Sequence of chain 1.B:
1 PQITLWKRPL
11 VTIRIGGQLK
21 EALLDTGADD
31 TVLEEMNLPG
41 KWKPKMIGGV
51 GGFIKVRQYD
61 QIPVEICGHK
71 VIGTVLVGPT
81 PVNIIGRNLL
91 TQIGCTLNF

Sequence of chain 1.A:
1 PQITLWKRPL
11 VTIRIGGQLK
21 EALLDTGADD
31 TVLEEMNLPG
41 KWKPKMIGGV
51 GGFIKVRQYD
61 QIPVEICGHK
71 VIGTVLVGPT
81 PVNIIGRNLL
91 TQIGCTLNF

Binding-site contacts:
Ligand atom OAJ contacts residue ALA28 of chain 1.A at 3.6 Å.
Ligand atom CBL contacts residue GLY48 of chain 1.A at 3.7 Å.
Ligand atom NBG contacts residue GLY27 of chain 1.B at 3.1 Å (h-bond).
Ligand atom CAV contacts residue GLY48 of chain 1.A at 3.5 Å.
Ligand atom N contacts residue GLY48 of chain 1.B at 3.0 Å (h-bond).
Ligand atom CBS contacts residue ASP25 of chain 1.B at 3.6 Å.
Ligand atom CBC contacts residue ASP25 of chain 1.B at 2.8 Å.
Ligand atom CG1 contacts residue ILE84 of chain 1.B at 3.6 Å (hydrophobic).
Ligand atom NBF contacts residue GLY48 of chain 1.A at 2.9 Å (h-bond).
Ligand atom NBW contacts residue GLY27 of chain 1.A at 3.7 Å.
Ligand atom CAA contacts residue ARG8 of chain 1.A at 3.4 Å.
Ligand atom OAI contacts residue GLY27 of chain 1.B at 3.5 Å (h-bond).
Ligand atom CAY contacts residue GLY48 of chain 1.A at 3.6 Å.
Ligand atom CBS contacts residue ASP25 of chain 1.A at 3.0 Å.
Ligand atom OAM contacts residue ASP25 of chain 1.A at 2.5 Å (salt-bridge).
Ligand atom CAN contacts residue VAL82 of chain 1.A at 3.6 Å (hydrophobic).
Ligand atom CAQ contacts residue VAL82 of chain 1.A at 3.6 Å (hydrophobic).
Ligand atom OAJ contacts residue GLY27 of chain 1.A at 3.5 Å (h-bond).
Ligand atom CAB contacts residue ASP29 of chain 1.A at 3.3 Å.
Ligand atom CAU contacts residue GLY27 of chain 1.B at 3.4 Å.
Ligand atom CAH contacts residue GLY48 of chain 1.A at 3.5 Å.
Ligand atom CAF contacts residue ILE84 of chain 1.A at 3.5 Å (hydrophobic).
Ligand atom OAL contacts residue GLY49 of chain 1.A at 3.2 Å.
Ligand atom CBA contacts residue GLY27 of chain 1.B at 3.5 Å.
Ligand atom OAJ contacts residue ASP29 of chain 1.A at 3.0 Å (salt-bridge).
Ligand atom CAX contacts residue GLY27 of chain 1.A at 3.6 Å.
Ligand atom OAM contacts residue ASP25 of chain 1.B at 2.8 Å (salt-bridge).
Ligand atom O contacts residue GLY49 of chain 1.B at 3.2 Å.
Ligand atom CBA contacts residue ASP25 of chain 1.A at 3.4 Å.
Ligand atom OAI contacts residue ALA28 of chain 1.B at 3.5 Å.
Ligand atom CAA contacts residue ASP29 of chain 1.B at 3.3 Å.
Ligand atom CAB contacts residue ARG8 of chain 1.B at 3.4 Å.
Ligand atom OAI contacts residue ASP29 of chain 1.B at 2.9 Å (salt-bridge).
Ligand atom CG2 contacts residue GLY48 of chain 1.B at 3.6 Å.
Ligand atom CBK contacts residue GLY48 of chain 1.B at 3.6 Å.
Ligand atom OBJ contacts residue GLY48 of chain 1.A at 3.4 Å (h-bond).
Ligand atom OAM contacts residue GLY27 of chain 1.B at 3.3 Å.
Ligand atom CAP contacts residue GLY49 of chain 1.B at 3.7 Å.
Ligand atom NBH contacts residue GLY27 of chain 1.A at 3.0 Å (h-bond).
Ligand atom OBI contacts residue GLY48 of chain 1.B at 3.3 Å (h-bond).

A protein and the small-molecule ligand that binds it are described below.
Small molecule (SMILES): COC(=O)N[C@H](C(=O)N[C@@H](Cc1ccccc1)[C@@H](O)CN(Cc1ccc(-c2ccccn2)cc1)NC(=O)[C@@H](NC(=O)OC)C(C)(C)C)C(C)(C)C